A protein and the small-molecule ligand that binds it are described below.
Small molecule (SMILES): O=C(CO)[C@@H](O)[C@H](O)[C@H](O)COP(=O)(O)O

Binding-site contacts:
Ligand atom C3 contacts residue ASP6 of chain 1.A at 3.4 Å.
Ligand atom C1 contacts residue THR110 of chain 1.A at 3.7 Å.
Ligand atom C2 contacts residue THR27 of chain 1.A at 3.9 Å.
Ligand atom C4 contacts residue ASN28 of chain 1.A at 3.8 Å.
Ligand atom O6 contacts residue SER167 of chain 1.A at 3.6 Å.
Ligand atom O1P contacts residue ARG135 of chain 1.A at 2.8 Å (salt-bridge).
Ligand atom O1P contacts residue SER167 of chain 1.A at 2.6 Å (h-bond).
Ligand atom O3 contacts residue LYS86 of chain 1.A at 2.7 Å (salt-bridge).
Ligand atom O5 contacts residue ASP6 of chain 1.A at 2.5 Å (salt-bridge).
Ligand atom C1 contacts residue LYS86 of chain 1.A at 2.5 Å.
Ligand atom C1 contacts residue ASN108 of chain 1.A at 4.0 Å.
Ligand atom C2 contacts residue LYS86 of chain 1.A at 1.4 Å.
Ligand atom O1 contacts residue LYS86 of chain 1.A at 3.2 Å (salt-bridge).
Ligand atom O3 contacts residue THR26 of chain 1.A at 3.6 Å (h-bond).
Ligand atom P contacts residue SER167 of chain 1.A at 3.8 Å.
Ligand atom C5 contacts residue ASP6 of chain 1.A at 3.3 Å.
Ligand atom C4 contacts residue LYS86 of chain 1.A at 3.6 Å.
Ligand atom C3 contacts residue LYS86 of chain 1.A at 2.5 Å.
Ligand atom C1 contacts residue SER130 of chain 1.A at 3.4 Å.
Ligand atom P contacts residue ARG135 of chain 1.A at 3.7 Å.
Ligand atom O5 contacts residue ALA166 of chain 1.A at 3.5 Å.
Ligand atom C4 contacts residue PHE132 of chain 1.A at 3.6 Å (hydrophobic).
Ligand atom C6 contacts residue SER167 of chain 1.A at 4.0 Å.
Ligand atom C6 contacts residue PHE132 of chain 1.A at 3.5 Å (hydrophobic).
Ligand atom O4 contacts residue ASN28 of chain 1.A at 2.9 Å (h-bond).
Ligand atom C2 contacts residue THR26 of chain 1.A at 4.0 Å.
Ligand atom O3 contacts residue THR27 of chain 1.A at 3.4 Å (h-bond).
Ligand atom O1 contacts residue ALA166 of chain 1.A at 3.8 Å.
Ligand atom C3 contacts residue THR26 of chain 1.A at 3.8 Å.
Ligand atom O4 contacts residue LYS86 of chain 1.A at 3.7 Å.
Ligand atom O1 contacts residue SER130 of chain 1.A at 2.9 Å (h-bond).
Ligand atom O1 contacts residue LEU164 of chain 1.A at 3.9 Å.
Ligand atom C5 contacts residue ASN28 of chain 1.A at 3.8 Å.
Ligand atom O3P contacts residue ARG135 of chain 1.A at 2.7 Å (salt-bridge).
Ligand atom O4 contacts residue PHE132 of chain 1.A at 3.5 Å.
Ligand atom O1 contacts residue ASN108 of chain 1.A at 3.6 Å (h-bond).
Ligand atom O3 contacts residue ASP6 of chain 1.A at 2.7 Å (salt-bridge).
Ligand atom O1 contacts residue THR26 of chain 1.A at 3.7 Å.
Ligand atom O3 contacts residue ASN28 of chain 1.A at 3.5 Å (h-bond).
Ligand atom O5 contacts residue SER167 of chain 1.A at 3.0 Å (h-bond).

Sequence of chain 1.B:
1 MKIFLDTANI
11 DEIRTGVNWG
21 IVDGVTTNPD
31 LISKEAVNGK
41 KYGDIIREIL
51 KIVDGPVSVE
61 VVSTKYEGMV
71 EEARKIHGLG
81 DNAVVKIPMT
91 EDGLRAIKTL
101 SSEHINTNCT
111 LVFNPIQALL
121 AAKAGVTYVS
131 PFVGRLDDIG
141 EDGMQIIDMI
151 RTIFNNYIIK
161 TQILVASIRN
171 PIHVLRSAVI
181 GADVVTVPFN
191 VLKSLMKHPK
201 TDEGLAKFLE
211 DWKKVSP

Sequence of chain 1.A:
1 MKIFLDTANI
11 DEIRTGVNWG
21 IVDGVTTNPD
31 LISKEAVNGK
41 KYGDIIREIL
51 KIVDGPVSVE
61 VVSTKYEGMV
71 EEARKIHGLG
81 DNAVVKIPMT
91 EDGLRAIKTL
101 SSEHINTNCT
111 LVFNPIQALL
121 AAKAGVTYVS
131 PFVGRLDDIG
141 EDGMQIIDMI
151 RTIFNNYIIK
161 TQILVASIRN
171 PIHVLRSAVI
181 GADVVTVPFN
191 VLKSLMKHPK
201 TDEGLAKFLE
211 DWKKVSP